Sequence of chain 1.A:
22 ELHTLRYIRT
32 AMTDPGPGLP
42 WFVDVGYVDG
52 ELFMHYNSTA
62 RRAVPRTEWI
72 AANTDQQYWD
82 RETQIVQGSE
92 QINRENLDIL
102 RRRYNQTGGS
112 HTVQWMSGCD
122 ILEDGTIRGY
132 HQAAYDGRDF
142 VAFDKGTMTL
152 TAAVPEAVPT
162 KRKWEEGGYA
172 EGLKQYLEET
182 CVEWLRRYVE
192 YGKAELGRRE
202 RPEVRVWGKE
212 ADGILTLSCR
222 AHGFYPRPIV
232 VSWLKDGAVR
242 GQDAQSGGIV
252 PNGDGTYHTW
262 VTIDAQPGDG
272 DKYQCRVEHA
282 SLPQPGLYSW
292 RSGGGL

Binding-site contacts:
Ligand atom O contacts residue ASN97 of chain 1.A at 3.6 Å (h-bond).
Ligand atom CD1 contacts residue ASN97 of chain 1.A at 3.6 Å.
Ligand atom O contacts residue TYR177 of chain 1.A at 3.0 Å (h-bond).
Ligand atom OH contacts residue GLY173 of chain 1.A at 3.1 Å.
Ligand atom OG1 contacts residue TRP185 of chain 1.A at 3.4 Å.
Ligand atom CG contacts residue LEU174 of chain 1.A at 3.6 Å (hydrophobic).
Ligand atom OG contacts residue ILE86 of chain 1.A at 2.7 Å (h-bond).
Ligand atom CG contacts residue ARG30 of chain 1.A at 3.3 Å.
Ligand atom N contacts residue TYR28 of chain 1.A at 2.9 Å (h-bond).
Ligand atom N contacts residue ASN97 of chain 1.A at 2.9 Å (h-bond).
Ligand atom OXT contacts residue LYS164 of chain 1.A at 3.5 Å.
Ligand atom CA contacts residue TYR177 of chain 1.A at 3.4 Å (hydrophobic).
Ligand atom CA contacts residue ASN97 of chain 1.A at 3.6 Å.
Ligand atom C contacts residue ILE93 of chain 1.A at 3.6 Å (hydrophobic).
Ligand atom N contacts residue TYR177 of chain 1.A at 3.3 Å.
Ligand atom C contacts residue LYS164 of chain 1.A at 3.5 Å.
Ligand atom OD2 contacts residue SER90 of chain 1.A at 2.7 Å (h-bond).
Ligand atom O contacts residue ILE86 of chain 1.A at 3.5 Å.
Ligand atom CG2 contacts residue TYR189 of chain 1.A at 3.3 Å (hydrophobic).
Ligand atom NH1 contacts residue TYR170 of chain 1.A at 3.5 Å (h-bond).
Ligand atom CE1 contacts residue TYR170 of chain 1.A at 3.5 Å (hydrophobic).
Ligand atom CB contacts residue ASN97 of chain 1.A at 3.4 Å.
Ligand atom OD2 contacts residue ARG30 of chain 1.A at 3.3 Å (salt-bridge).
Ligand atom OXT contacts residue THR161 of chain 1.A at 3.0 Å (h-bond).
Ligand atom N contacts residue ILE93 of chain 1.A at 3.5 Å.
Ligand atom OXT contacts residue ARG104 of chain 1.A at 2.9 Å (salt-bridge).
Ligand atom O contacts residue TRP116 of chain 1.A at 3.4 Å.
Ligand atom N contacts residue GLU83 of chain 1.A at 3.4 Å (salt-bridge).
Ligand atom N contacts residue TYR189 of chain 1.A at 3.2 Å (h-bond).
Ligand atom O contacts residue TRP116 of chain 1.A at 3.2 Å (h-bond).
Ligand atom O contacts residue HIS132 of chain 1.A at 3.0 Å (h-bond).
Ligand atom O contacts residue TRP165 of chain 1.A at 3.4 Å (h-bond).
Ligand atom NH2 contacts residue ILE93 of chain 1.A at 3.5 Å.
Ligand atom CA contacts residue TYR28 of chain 1.A at 3.6 Å (hydrophobic).
Ligand atom O contacts residue TRP165 of chain 1.A at 3.2 Å.
Ligand atom O contacts residue ILE93 of chain 1.A at 3.5 Å.
Ligand atom O contacts residue ASN97 of chain 1.A at 2.8 Å (h-bond).
Ligand atom OD1 contacts residue ARG30 of chain 1.A at 2.8 Å (salt-bridge).
Ligand atom OG contacts residue SER90 of chain 1.A at 3.6 Å (h-bond).
Ligand atom O contacts residue LYS164 of chain 1.A at 2.9 Å (salt-bridge).

This small molecule binds to this protein.
Small molecule (SMILES): CC(C)C[C@H](NC(=O)[C@H](CCCN=C(N)N)NC(=O)[C@H](CC(=O)O)NC(=O)[C@H](Cc1ccc(O)cc1)NC(=O)[C@H](CC(N)=O)NC(=O)[C@H](CO)NC(=O)[C@H](CCC(N)=O)NC(=O)CNC(=O)[C@H](C)NC(=O)[C@@H](N)[C@@H](C)O)C(=O)O